Sequence of chain 2.A:
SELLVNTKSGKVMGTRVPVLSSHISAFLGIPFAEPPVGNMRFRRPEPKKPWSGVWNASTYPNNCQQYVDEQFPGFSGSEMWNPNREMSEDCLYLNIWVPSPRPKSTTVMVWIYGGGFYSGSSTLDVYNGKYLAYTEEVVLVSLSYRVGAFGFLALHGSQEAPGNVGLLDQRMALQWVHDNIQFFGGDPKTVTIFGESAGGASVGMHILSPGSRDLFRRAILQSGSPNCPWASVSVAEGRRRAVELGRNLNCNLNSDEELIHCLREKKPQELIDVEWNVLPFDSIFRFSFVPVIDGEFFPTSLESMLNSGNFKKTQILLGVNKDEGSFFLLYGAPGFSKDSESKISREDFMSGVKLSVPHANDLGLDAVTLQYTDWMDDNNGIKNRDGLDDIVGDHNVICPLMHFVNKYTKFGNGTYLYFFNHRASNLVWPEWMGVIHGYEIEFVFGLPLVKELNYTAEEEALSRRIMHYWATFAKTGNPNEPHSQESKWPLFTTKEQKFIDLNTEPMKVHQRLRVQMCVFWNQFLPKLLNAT

Binding-site contacts:
Ligand atom C4 contacts residue ASN56 of chain 2.A at 4.3 Å.
Ligand atom C5 contacts residue ASN56 of chain 2.A at 3.7 Å.
Ligand atom C6 contacts residue SER58 of chain 2.A at 4.3 Å.
Ligand atom C3 contacts residue ASN56 of chain 2.A at 3.8 Å.
Ligand atom C5 contacts residue SER58 of chain 2.A at 3.6 Å.
Ligand atom O7 contacts residue ASN56 of chain 2.A at 3.9 Å.
Ligand atom O5 contacts residue ASN56 of chain 2.A at 2.4 Å (h-bond).
Ligand atom N2 contacts residue ASN56 of chain 2.A at 2.9 Å (h-bond).
Ligand atom C7 contacts residue ASN56 of chain 2.A at 3.6 Å.
Ligand atom O6 contacts residue THR59 of chain 2.A at 4.4 Å.
Ligand atom O5 contacts residue SER58 of chain 2.A at 3.2 Å (h-bond).
Ligand atom C1 contacts residue SER58 of chain 2.A at 3.1 Å.
Ligand atom C2 contacts residue SER58 of chain 2.A at 4.4 Å.
Ligand atom C2 contacts residue ASN56 of chain 2.A at 2.4 Å.
Ligand atom C1 contacts residue ASN56 of chain 2.A at 1.5 Å.
Ligand atom C6 contacts residue THR59 of chain 2.A at 4.2 Å.

This protein binds this small molecule.
Small molecule (SMILES): CC(=O)N[C@@H]1[C@@H](O)[C@H](O)[C@@H](CO)O[C@H]1O